Sequence of chain 1.A:
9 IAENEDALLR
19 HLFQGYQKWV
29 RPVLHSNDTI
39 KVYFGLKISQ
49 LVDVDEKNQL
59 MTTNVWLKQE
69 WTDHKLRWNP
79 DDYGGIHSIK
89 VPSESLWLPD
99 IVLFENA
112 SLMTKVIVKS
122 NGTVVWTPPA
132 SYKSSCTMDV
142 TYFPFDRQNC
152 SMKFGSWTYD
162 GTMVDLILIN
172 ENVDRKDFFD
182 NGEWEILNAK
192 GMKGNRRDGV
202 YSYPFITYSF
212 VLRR

Binding-site contacts:
Ligand atom C7 contacts residue ASN122 of chain 1.A at 3.5 Å.
Ligand atom C6 contacts residue HIS85 of chain 1.A at 4.0 Å.
Ligand atom C1 contacts residue THR124 of chain 1.A at 3.8 Å.
Ligand atom C8 contacts residue ASN122 of chain 1.A at 4.3 Å.
Ligand atom C4 contacts residue ASN122 of chain 1.A at 4.2 Å.
Ligand atom C8 contacts residue THR70 of chain 1.A at 3.6 Å.
Ligand atom C3 contacts residue ASN122 of chain 1.A at 3.7 Å.
Ligand atom N2 contacts residue THR124 of chain 1.A at 2.7 Å (h-bond).
Ligand atom C5 contacts residue LYS120 of chain 1.A at 4.2 Å.
Ligand atom O7 contacts residue ASN122 of chain 1.A at 3.8 Å.
Ligand atom C5 contacts residue ASN122 of chain 1.A at 3.7 Å.
Ligand atom C2 contacts residue THR124 of chain 1.A at 3.5 Å.
Ligand atom C1 contacts residue ASN122 of chain 1.A at 1.4 Å.
Ligand atom C3 contacts residue THR124 of chain 1.A at 3.6 Å.
Ligand atom C2 contacts residue ASN122 of chain 1.A at 2.3 Å.
Ligand atom O5 contacts residue ASN122 of chain 1.A at 2.4 Å (h-bond).
Ligand atom N2 contacts residue ASN122 of chain 1.A at 2.7 Å (h-bond).
Ligand atom C7 contacts residue THR124 of chain 1.A at 3.6 Å.
Ligand atom O6 contacts residue HIS85 of chain 1.A at 3.0 Å (h-bond).
Ligand atom C5 contacts residue HIS85 of chain 1.A at 4.4 Å.
Ligand atom O6 contacts residue LYS120 of chain 1.A at 4.0 Å.
Ligand atom O3 contacts residue THR124 of chain 1.A at 4.3 Å.
Ligand atom C8 contacts residue THR124 of chain 1.A at 3.6 Å.
Ligand atom O5 contacts residue HIS85 of chain 1.A at 4.0 Å.

This small molecule binds to this protein.
Small molecule (SMILES): CC(=O)N[C@@H]1[C@@H](O)[C@H](O)[C@@H](CO)O[C@H]1O